Binding-site contacts:
Ligand atom C7 contacts residue THR424 of chain 1.I at 3.6 Å.
Ligand atom C2 contacts residue ASN422 of chain 1.I at 2.4 Å.
Ligand atom O5 contacts residue ASN422 of chain 1.I at 2.3 Å (h-bond).
Ligand atom C3 contacts residue ASN422 of chain 1.I at 3.8 Å.
Ligand atom C1 contacts residue ASN422 of chain 1.I at 1.4 Å.
Ligand atom C5 contacts residue ASN422 of chain 1.I at 3.6 Å.
Ligand atom N2 contacts residue THR424 of chain 1.I at 4.5 Å.
Ligand atom C2 contacts residue THR424 of chain 1.I at 4.5 Å.
Ligand atom O7 contacts residue THR424 of chain 1.I at 2.4 Å (h-bond).
Ligand atom O7 contacts residue ASN422 of chain 1.I at 4.3 Å.
Ligand atom C4 contacts residue ASN422 of chain 1.I at 4.2 Å.
Ligand atom C8 contacts residue ASN422 of chain 1.I at 3.3 Å.
Ligand atom N2 contacts residue ASN422 of chain 1.I at 2.9 Å (h-bond).
Ligand atom O3 contacts residue THR424 of chain 1.I at 4.1 Å.
Ligand atom C7 contacts residue ASN422 of chain 1.I at 3.6 Å.
Ligand atom O7 contacts residue ILE423 of chain 1.I at 4.4 Å.

Sequence of chain 1.I:
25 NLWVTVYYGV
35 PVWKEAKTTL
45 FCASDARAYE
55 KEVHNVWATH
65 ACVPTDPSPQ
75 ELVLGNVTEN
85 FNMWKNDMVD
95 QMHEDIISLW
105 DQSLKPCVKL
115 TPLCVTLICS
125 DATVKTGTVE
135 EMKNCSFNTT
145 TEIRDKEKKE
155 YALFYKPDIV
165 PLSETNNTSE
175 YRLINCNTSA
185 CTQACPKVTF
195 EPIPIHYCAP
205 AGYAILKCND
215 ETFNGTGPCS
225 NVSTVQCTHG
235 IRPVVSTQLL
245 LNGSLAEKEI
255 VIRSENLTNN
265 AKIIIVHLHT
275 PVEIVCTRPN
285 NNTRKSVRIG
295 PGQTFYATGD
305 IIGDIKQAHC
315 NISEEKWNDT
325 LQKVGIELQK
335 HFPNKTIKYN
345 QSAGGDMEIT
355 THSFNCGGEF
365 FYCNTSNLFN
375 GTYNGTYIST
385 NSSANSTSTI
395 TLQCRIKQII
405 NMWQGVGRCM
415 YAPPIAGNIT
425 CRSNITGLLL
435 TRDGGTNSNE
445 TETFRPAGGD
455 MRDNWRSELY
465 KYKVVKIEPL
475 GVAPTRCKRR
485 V

A protein and the small-molecule ligand that binds it are described below.
Small molecule (SMILES): CC(=O)N[C@H]1[C@H](O[C@H]2[C@H](O)[C@@H](NC(C)=O)CO[C@@H]2CO)O[C@H](CO)[C@@H](O[C@@H]2O[C@H](CO[C@H]3O[C@H](CO)[C@@H](O)[C@H](O)[C@@H]3O)[C@@H](O)[C@H](O)[C@@H]2O)[C@@H]1O